Sequence of chain 1.C:
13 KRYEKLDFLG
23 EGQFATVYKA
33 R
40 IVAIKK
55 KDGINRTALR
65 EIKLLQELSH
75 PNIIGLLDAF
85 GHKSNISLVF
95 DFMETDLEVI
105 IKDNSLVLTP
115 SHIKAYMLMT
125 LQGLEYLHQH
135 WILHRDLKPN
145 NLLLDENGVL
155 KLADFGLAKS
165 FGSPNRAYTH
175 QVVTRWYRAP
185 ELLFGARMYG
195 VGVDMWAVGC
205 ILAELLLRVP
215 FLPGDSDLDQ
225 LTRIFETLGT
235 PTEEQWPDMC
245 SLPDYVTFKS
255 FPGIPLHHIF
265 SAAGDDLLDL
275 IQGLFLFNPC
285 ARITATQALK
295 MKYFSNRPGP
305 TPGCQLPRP

Binding-site contacts:
Ligand atom C17 contacts residue GLU98 of chain 1.C at 4.1 Å.
Ligand atom C28 contacts residue ILE78 of chain 1.C at 3.7 Å (hydrophobic).
Ligand atom N10 contacts residue MET97 of chain 1.C at 2.9 Å (h-bond).
Ligand atom C7 contacts residue LEU147 of chain 1.C at 4.0 Å (hydrophobic).
Ligand atom C9 contacts residue ALA42 of chain 1.C at 3.6 Å (hydrophobic).
Ligand atom C26 contacts residue LEU147 of chain 1.C at 4.1 Å (hydrophobic).
Ligand atom N44 contacts residue ASN144 of chain 1.C at 3.1 Å (h-bond).
Ligand atom N44 contacts residue ASN145 of chain 1.C at 3.3 Å (h-bond).
Ligand atom C43 contacts residue ASN144 of chain 1.C at 3.5 Å.
Ligand atom N1 contacts residue ASP95 of chain 1.C at 3.9 Å.
Ligand atom C17 contacts residue THR99 of chain 1.C at 4.0 Å.
Ligand atom C16 contacts residue ASP100 of chain 1.C at 3.5 Å.
Ligand atom C17 contacts residue MET97 of chain 1.C at 3.8 Å (hydrophobic).
Ligand atom C9 contacts residue MET97 of chain 1.C at 3.8 Å (hydrophobic).
Ligand atom C15 contacts residue ASP100 of chain 1.C at 3.3 Å.
Ligand atom N10 contacts residue LEU21 of chain 1.C at 3.7 Å.
Ligand atom C11 contacts residue MET97 of chain 1.C at 3.4 Å (hydrophobic).
Ligand atom C12 contacts residue GLU98 of chain 1.C at 3.9 Å.
Ligand atom C15 contacts residue VAL103 of chain 1.C at 4.0 Å (hydrophobic).
Ligand atom C8 contacts residue LEU147 of chain 1.C at 3.7 Å (hydrophobic).
Ligand atom C13 contacts residue GLU98 of chain 1.C at 3.9 Å.
Ligand atom C8 contacts residue ALA42 of chain 1.C at 4.1 Å (hydrophobic).
Ligand atom C27 contacts residue PHE94 of chain 1.C at 3.4 Å (hydrophobic).
Ligand atom C11 contacts residue PHE96 of chain 1.C at 3.9 Å (hydrophobic).
Ligand atom C27 contacts residue LYS44 of chain 1.C at 3.8 Å.
Ligand atom C12 contacts residue MET97 of chain 1.C at 3.8 Å (hydrophobic).
Ligand atom C45 contacts residue ASP158 of chain 1.C at 3.2 Å.
Ligand atom N1 contacts residue MET97 of chain 1.C at 3.2 Å (h-bond).
Ligand atom N1 contacts residue ALA42 of chain 1.C at 3.7 Å.
Ligand atom C40 contacts residue VAL29 of chain 1.C at 3.6 Å (hydrophobic).
Ligand atom C3 contacts residue LEU21 of chain 1.C at 3.8 Å (hydrophobic).
Ligand atom N6 contacts residue VAL29 of chain 1.C at 3.9 Å.
Ligand atom C16 contacts residue THR99 of chain 1.C at 3.3 Å.
Ligand atom C28 contacts residue LEU147 of chain 1.C at 3.9 Å (hydrophobic).
Ligand atom N10 contacts residue PHE96 of chain 1.C at 3.5 Å.
Ligand atom C45 contacts residue ASN145 of chain 1.C at 3.6 Å.
Ligand atom C9 contacts residue LEU147 of chain 1.C at 3.9 Å (hydrophobic).
Ligand atom C9 contacts residue ASP95 of chain 1.C at 3.3 Å.
Ligand atom C28 contacts residue PHE94 of chain 1.C at 3.7 Å (hydrophobic).
Ligand atom C15 contacts residue THR99 of chain 1.C at 3.6 Å.

The small molecule below binds the protein below.
Small molecule (SMILES): CC(C)c1cnn2c(NCc3ccccc3)cc(NC[C@@H]3CCNC[C@H]3O)nc12